Binding-site contacts:
Ligand atom C10 contacts residue TYR22 of chain 2.A at 3.4 Å (hydrophobic).
Ligand atom C5 contacts residue LEU228 of chain 2.A at 4.3 Å (hydrophobic).
Ligand atom C13 contacts residue LEU227 of chain 2.A at 4.2 Å (hydrophobic).
Ligand atom C5 contacts residue PHE353 of chain 2.A at 4.0 Å (hydrophobic).
Ligand atom C13 contacts residue SER224 of chain 2.A at 3.3 Å.
Ligand atom C8 contacts residue GLN349 of chain 2.A at 4.3 Å.
Ligand atom C12 contacts residue MET350 of chain 2.A at 4.2 Å (hydrophobic).
Ligand atom C9 contacts residue SER224 of chain 2.A at 3.5 Å.
Ligand atom N2 contacts residue TYR22 of chain 2.A at 4.1 Å.
Ligand atom N1 contacts residue SER224 of chain 2.A at 3.9 Å.
Ligand atom C8 contacts residue PHE353 of chain 2.A at 4.1 Å (hydrophobic).
Ligand atom C13 contacts residue ILE319 of chain 2.A at 3.9 Å (hydrophobic).
Ligand atom C9 contacts residue PHE353 of chain 2.A at 4.3 Å (hydrophobic).
Ligand atom C5 contacts residue GLN349 of chain 2.A at 4.0 Å.
Ligand atom C13 contacts residue ASN323 of chain 2.A at 3.5 Å.
Ligand atom C14 contacts residue TYR22 of chain 2.A at 4.1 Å (hydrophobic).
Ligand atom C6 contacts residue TYR22 of chain 2.A at 4.1 Å (hydrophobic).
Ligand atom C9 contacts residue LEU228 of chain 2.A at 4.3 Å (hydrophobic).
Ligand atom C14 contacts residue LEU111 of chain 2.A at 3.8 Å (hydrophobic).
Ligand atom N1 contacts residue ASN323 of chain 2.A at 4.4 Å.

A protein and the small-molecule ligand that binds it are described below.
Small molecule (SMILES): C[n+]1ccc(-c2cc[n+](C)cc2)cc1

Sequence of chain 2.A:
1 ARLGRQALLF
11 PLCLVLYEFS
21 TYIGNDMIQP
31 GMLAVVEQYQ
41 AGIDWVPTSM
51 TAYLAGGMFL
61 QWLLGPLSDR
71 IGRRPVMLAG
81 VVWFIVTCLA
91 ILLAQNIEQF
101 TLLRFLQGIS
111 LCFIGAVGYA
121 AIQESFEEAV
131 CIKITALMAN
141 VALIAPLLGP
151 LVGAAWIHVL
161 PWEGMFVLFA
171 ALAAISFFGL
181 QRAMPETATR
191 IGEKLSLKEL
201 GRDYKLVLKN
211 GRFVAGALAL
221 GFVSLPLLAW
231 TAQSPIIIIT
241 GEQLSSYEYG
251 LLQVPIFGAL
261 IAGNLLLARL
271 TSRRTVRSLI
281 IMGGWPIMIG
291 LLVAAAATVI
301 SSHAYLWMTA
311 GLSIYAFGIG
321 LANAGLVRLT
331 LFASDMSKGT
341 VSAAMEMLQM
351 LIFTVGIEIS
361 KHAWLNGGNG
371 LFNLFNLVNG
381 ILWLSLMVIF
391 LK